The protein below binds the small molecule below.
Small molecule (SMILES): CC(=O)N[C@@H]1[C@@H](O)[C@H](O)[C@@H](CO)O[C@H]1O

Sequence of chain 1.B:
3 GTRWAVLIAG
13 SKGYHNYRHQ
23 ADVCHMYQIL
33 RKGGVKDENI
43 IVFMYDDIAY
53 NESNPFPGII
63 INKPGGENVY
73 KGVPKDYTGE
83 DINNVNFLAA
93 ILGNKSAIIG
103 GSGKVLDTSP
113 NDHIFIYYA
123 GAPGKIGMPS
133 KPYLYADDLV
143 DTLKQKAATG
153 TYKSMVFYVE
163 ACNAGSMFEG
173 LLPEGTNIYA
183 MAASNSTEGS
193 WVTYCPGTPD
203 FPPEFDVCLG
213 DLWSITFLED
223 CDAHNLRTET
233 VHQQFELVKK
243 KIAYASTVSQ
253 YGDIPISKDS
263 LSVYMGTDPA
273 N

Binding-site contacts:
Ligand atom C7 contacts residue ASN96 of chain 1.B at 3.7 Å.
Ligand atom O7 contacts residue LEU94 of chain 1.B at 4.2 Å.
Ligand atom C6 contacts residue SER98 of chain 1.B at 4.2 Å.
Ligand atom C5 contacts residue SER98 of chain 1.B at 3.5 Å.
Ligand atom C1 contacts residue ALA99 of chain 1.B at 4.3 Å (hydrophobic).
Ligand atom C5 contacts residue ASN96 of chain 1.B at 3.6 Å.
Ligand atom C1 contacts residue SER98 of chain 1.B at 3.5 Å.
Ligand atom C6 contacts residue ALA99 of chain 1.B at 4.4 Å (hydrophobic).
Ligand atom O5 contacts residue ALA99 of chain 1.B at 3.6 Å.
Ligand atom C2 contacts residue ASN96 of chain 1.B at 2.5 Å.
Ligand atom O7 contacts residue ASN96 of chain 1.B at 3.9 Å.
Ligand atom N2 contacts residue ASN96 of chain 1.B at 3.0 Å (h-bond).
Ligand atom O6 contacts residue ALA99 of chain 1.B at 4.3 Å.
Ligand atom C3 contacts residue ASN96 of chain 1.B at 3.8 Å.
Ligand atom C4 contacts residue ASN96 of chain 1.B at 4.2 Å.
Ligand atom O5 contacts residue ASN96 of chain 1.B at 2.3 Å (h-bond).
Ligand atom O5 contacts residue SER98 of chain 1.B at 3.5 Å (h-bond).
Ligand atom C1 contacts residue ASN96 of chain 1.B at 1.4 Å.